Binding-site contacts:
Ligand atom C10 contacts residue VAL353 of chain 1.C at 3.5 Å (hydrophobic).
Ligand atom F1 contacts residue VAL175 of chain 1.B at 4.3 Å.
Ligand atom C1 contacts residue THR221 of chain 1.B at 4.2 Å.
Ligand atom C11 contacts residue VAL353 of chain 1.C at 3.6 Å (hydrophobic).
Ligand atom C10 contacts residue GLY354 of chain 1.C at 4.2 Å.
Ligand atom C9 contacts residue VAL353 of chain 1.C at 3.4 Å (hydrophobic).
Ligand atom C9 contacts residue VAL250 of chain 1.C at 4.3 Å (hydrophobic).
Ligand atom C1 contacts residue TYR222 of chain 1.B at 4.3 Å (hydrophobic).
Ligand atom C1 contacts residue LEU225 of chain 1.B at 4.4 Å (hydrophobic).
Ligand atom C10 contacts residue LEU248 of chain 1.C at 4.2 Å (hydrophobic).
Ligand atom C13 contacts residue VAL175 of chain 1.B at 3.8 Å (hydrophobic).
Ligand atom C5 contacts residue ASP177 of chain 1.B at 4.4 Å.
Ligand atom C10 contacts residue ILE355 of chain 1.C at 4.1 Å (hydrophobic).
Ligand atom C2 contacts residue PRO220 of chain 1.B at 4.2 Å (hydrophobic).
Ligand atom C2 contacts residue VAL175 of chain 1.B at 3.7 Å (hydrophobic).
Ligand atom C2 contacts residue THR221 of chain 1.B at 3.9 Å.
Ligand atom C9 contacts residue LEU248 of chain 1.C at 3.5 Å (hydrophobic).
Ligand atom C5 contacts residue TYR222 of chain 1.B at 4.1 Å (hydrophobic).
Ligand atom C1 contacts residue PRO220 of chain 1.B at 3.5 Å (hydrophobic).
Ligand atom C4 contacts residue VAL175 of chain 1.B at 3.8 Å (hydrophobic).
Ligand atom C2 contacts residue LEU225 of chain 1.B at 4.4 Å (hydrophobic).
Ligand atom C14 contacts residue TYR208 of chain 1.B at 4.2 Å (hydrophobic).
Ligand atom C3 contacts residue TYR222 of chain 1.B at 3.5 Å (hydrophobic).
Ligand atom F1 contacts residue LEU225 of chain 1.B at 3.5 Å.
Ligand atom C13 contacts residue LYS174 of chain 1.B at 4.2 Å.
Ligand atom C5 contacts residue SER176 of chain 1.B at 3.9 Å.
Ligand atom C14 contacts residue PRO220 of chain 1.B at 4.0 Å (hydrophobic).
Ligand atom F1 contacts residue PRO220 of chain 1.B at 3.0 Å.
Ligand atom C2 contacts residue TYR222 of chain 1.B at 3.6 Å (hydrophobic).
Ligand atom C8 contacts residue VAL353 of chain 1.C at 4.0 Å (hydrophobic).
Ligand atom C4 contacts residue TYR222 of chain 1.B at 4.2 Å (hydrophobic).
Ligand atom C14 contacts residue VAL175 of chain 1.B at 3.7 Å (hydrophobic).
Ligand atom F1 contacts residue THR221 of chain 1.B at 3.6 Å.
Ligand atom C3 contacts residue VAL175 of chain 1.B at 3.7 Å (hydrophobic).
Ligand atom C8 contacts residue LEU248 of chain 1.C at 4.0 Å (hydrophobic).
Ligand atom C1 contacts residue VAL175 of chain 1.B at 3.6 Å (hydrophobic).
Ligand atom F1 contacts residue TYR208 of chain 1.B at 4.0 Å.
Ligand atom C11 contacts residue PRO325 of chain 1.C at 4.4 Å (hydrophobic).
Ligand atom C9 contacts residue GLY354 of chain 1.C at 4.3 Å.
Ligand atom F1 contacts residue TYR222 of chain 1.B at 4.2 Å.

The small molecule below binds the protein below.
Small molecule (SMILES): Fc1ccc(CNCc2ccccc2)cc1

Sequence of chain 1.B:
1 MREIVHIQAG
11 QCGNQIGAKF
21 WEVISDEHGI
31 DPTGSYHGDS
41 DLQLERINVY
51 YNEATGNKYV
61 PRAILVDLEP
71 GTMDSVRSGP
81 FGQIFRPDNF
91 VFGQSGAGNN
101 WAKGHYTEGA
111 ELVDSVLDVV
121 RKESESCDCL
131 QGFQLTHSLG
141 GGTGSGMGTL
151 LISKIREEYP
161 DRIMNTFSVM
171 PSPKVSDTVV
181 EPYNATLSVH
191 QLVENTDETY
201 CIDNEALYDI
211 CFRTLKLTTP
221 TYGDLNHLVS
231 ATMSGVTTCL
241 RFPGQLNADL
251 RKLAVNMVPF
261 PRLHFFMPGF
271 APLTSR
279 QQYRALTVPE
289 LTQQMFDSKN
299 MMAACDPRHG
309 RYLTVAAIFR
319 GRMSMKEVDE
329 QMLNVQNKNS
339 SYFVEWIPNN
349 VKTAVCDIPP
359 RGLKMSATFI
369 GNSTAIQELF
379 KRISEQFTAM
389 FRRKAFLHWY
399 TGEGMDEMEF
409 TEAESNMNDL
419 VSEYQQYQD

Sequence of chain 1.C:
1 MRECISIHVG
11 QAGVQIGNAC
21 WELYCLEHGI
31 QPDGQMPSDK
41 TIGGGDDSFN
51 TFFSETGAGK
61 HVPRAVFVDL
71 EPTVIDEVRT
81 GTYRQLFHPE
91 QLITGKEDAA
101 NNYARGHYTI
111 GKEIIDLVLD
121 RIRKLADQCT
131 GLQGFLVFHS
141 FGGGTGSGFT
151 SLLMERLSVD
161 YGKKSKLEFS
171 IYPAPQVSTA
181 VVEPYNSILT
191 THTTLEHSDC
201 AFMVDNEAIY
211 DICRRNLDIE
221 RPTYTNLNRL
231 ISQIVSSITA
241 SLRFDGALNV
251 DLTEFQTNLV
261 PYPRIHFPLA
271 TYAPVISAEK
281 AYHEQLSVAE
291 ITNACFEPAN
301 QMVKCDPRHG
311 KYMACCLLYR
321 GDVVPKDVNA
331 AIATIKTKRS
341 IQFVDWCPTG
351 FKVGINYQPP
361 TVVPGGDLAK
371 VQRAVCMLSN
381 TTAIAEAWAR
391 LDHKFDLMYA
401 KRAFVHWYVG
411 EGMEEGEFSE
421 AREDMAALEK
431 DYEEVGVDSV